Sequence of chain 1.B:
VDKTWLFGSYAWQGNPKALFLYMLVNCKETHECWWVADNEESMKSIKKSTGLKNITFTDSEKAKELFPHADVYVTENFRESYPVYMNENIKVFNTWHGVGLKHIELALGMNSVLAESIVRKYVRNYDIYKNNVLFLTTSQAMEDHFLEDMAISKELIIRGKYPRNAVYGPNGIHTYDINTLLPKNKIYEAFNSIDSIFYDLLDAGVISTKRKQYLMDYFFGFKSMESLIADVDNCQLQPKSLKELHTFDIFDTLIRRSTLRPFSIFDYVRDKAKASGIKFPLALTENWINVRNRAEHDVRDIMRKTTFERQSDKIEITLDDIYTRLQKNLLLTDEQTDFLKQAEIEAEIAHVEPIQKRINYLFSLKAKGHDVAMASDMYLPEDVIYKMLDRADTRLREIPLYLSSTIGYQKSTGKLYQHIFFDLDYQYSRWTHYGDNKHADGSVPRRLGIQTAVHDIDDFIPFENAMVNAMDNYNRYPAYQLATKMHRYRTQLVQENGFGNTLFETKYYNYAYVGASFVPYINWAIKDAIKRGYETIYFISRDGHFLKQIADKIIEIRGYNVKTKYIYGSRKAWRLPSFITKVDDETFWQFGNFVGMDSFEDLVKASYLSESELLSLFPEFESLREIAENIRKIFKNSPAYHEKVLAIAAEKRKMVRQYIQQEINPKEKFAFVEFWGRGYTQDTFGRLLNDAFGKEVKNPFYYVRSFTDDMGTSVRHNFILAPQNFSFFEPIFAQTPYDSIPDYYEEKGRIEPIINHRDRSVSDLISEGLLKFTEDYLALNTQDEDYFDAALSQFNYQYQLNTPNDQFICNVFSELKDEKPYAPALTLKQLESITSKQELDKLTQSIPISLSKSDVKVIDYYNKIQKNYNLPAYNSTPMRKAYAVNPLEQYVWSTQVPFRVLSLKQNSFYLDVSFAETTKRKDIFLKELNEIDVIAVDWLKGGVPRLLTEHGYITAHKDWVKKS

A protein and the small-molecule ligand that binds it are described below.
Small molecule (SMILES): O=P(O)(O)OC[C@@H](O)[C@@H](O)[C@@H](O)CO[C@@H]1O[C@H](CO)[C@@H](O)[C@H]1O

Binding-site contacts:
Ligand atom C1 contacts residue THR1109 of chain 1.B at 3.8 Å.
Ligand atom O8 contacts residue GLN1060 of chain 1.B at 3.7 Å.
Ligand atom C contacts residue THR1109 of chain 1.B at 3.6 Å.
Ligand atom C7 contacts residue TYR1064 of chain 1.B at 3.0 Å (hydrophobic).
Ligand atom C2 contacts residue TRP1114 of chain 1.B at 4.2 Å (hydrophobic).
Ligand atom C6 contacts residue TYR1064 of chain 1.B at 4.4 Å (hydrophobic).
Ligand atom O13 contacts residue LYS1074 of chain 1.B at 2.8 Å (salt-bridge).
Ligand atom C5 contacts residue THR1109 of chain 1.B at 3.4 Å.
Ligand atom O8 contacts residue ASN1061 of chain 1.B at 3.9 Å.
Ligand atom C3 contacts residue KOF1 of chain 1.K at 3.6 Å.
Ligand atom C9 contacts residue SER1062 of chain 1.B at 3.1 Å.
Ligand atom C8 contacts residue LYS1074 of chain 1.B at 3.9 Å.
Ligand atom O3 contacts residue THR1109 of chain 1.B at 3.9 Å.
Ligand atom O3 contacts residue HIS1111 of chain 1.B at 4.3 Å.
Ligand atom O8 contacts residue TRP1114 of chain 1.B at 2.9 Å.
Ligand atom C contacts residue KOF1 of chain 1.K at 2.7 Å.
Ligand atom P1 contacts residue SER1062 of chain 1.B at 4.0 Å.
Ligand atom P1 contacts residue LYS1074 of chain 1.B at 3.1 Å.
Ligand atom C8 contacts residue TYR1064 of chain 1.B at 3.4 Å (hydrophobic).
Ligand atom C6 contacts residue TRP1114 of chain 1.B at 3.7 Å (hydrophobic).
Ligand atom O12 contacts residue LYS1074 of chain 1.B at 3.1 Å (salt-bridge).
Ligand atom C9 contacts residue LYS1074 of chain 1.B at 3.9 Å.
Ligand atom O11 contacts residue SER1062 of chain 1.B at 2.6 Å (h-bond).
Ligand atom C4 contacts residue PHE1069 of chain 1.B at 4.4 Å (hydrophobic).
Ligand atom C5 contacts residue TRP1114 of chain 1.B at 4.0 Å (hydrophobic).
Ligand atom C1 contacts residue TRP1114 of chain 1.B at 3.9 Å (hydrophobic).
Ligand atom O6 contacts residue KOF1 of chain 1.K at 3.7 Å.
Ligand atom C4 contacts residue KOF1 of chain 1.K at 3.6 Å.
Ligand atom O9 contacts residue TYR1064 of chain 1.B at 2.7 Å (h-bond).
Ligand atom C8 contacts residue SER1062 of chain 1.B at 4.1 Å.
Ligand atom O7 contacts residue THR1109 of chain 1.B at 3.8 Å.
Ligand atom O11 contacts residue LYS1074 of chain 1.B at 2.8 Å (salt-bridge).
Ligand atom O4 contacts residue TRP1114 of chain 1.B at 3.5 Å (h-bond).
Ligand atom C9 contacts residue GLN1060 of chain 1.B at 4.2 Å.
Ligand atom O3 contacts residue KOF1 of chain 1.K at 1.6 Å.
Ligand atom O8 contacts residue SER1062 of chain 1.B at 3.9 Å.
Ligand atom O4 contacts residue KOF1 of chain 1.K at 4.4 Å.
Ligand atom C9 contacts residue TYR1064 of chain 1.B at 4.3 Å (hydrophobic).
Ligand atom C1 contacts residue KOF1 of chain 1.K at 3.9 Å.
Ligand atom O12 contacts residue SER1062 of chain 1.B at 4.1 Å.